Sequence of chain 1.F:
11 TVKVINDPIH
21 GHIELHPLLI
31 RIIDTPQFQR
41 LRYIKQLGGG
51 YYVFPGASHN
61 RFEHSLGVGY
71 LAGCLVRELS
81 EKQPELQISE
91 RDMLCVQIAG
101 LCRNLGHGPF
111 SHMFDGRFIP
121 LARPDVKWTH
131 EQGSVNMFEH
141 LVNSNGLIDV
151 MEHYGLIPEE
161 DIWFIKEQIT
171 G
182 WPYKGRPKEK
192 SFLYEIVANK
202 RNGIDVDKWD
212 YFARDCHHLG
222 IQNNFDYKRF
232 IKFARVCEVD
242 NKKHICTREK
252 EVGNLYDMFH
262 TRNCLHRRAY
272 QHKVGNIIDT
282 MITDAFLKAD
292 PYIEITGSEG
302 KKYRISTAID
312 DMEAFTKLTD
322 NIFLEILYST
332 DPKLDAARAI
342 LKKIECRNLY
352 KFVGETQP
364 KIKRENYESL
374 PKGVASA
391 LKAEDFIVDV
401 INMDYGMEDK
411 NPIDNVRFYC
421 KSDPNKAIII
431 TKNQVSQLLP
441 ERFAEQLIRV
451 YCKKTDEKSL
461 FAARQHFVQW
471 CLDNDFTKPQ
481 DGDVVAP

A small-molecule ligand and the protein it binds are described below.
Small molecule (SMILES): Nc1nc2c(ncn2[C@H]2C[C@H](O)[C@@H](CO[P](=O)(O)O[P](=O)(O)OP(=O)(O)O)O2)c(=O)[nH]1

Binding-site contacts:
Ligand atom C3' contacts residue ASP216 of chain 1.F at 3.7 Å.
Ligand atom O4' contacts residue ARG61 of chain 1.F at 3.0 Å (salt-bridge).
Ligand atom C2' contacts residue TYR271 of chain 1.F at 3.6 Å (hydrophobic).
Ligand atom O1A contacts residue HIS112 of chain 1.F at 2.4 Å (h-bond).
Ligand atom O2G contacts residue ARG263 of chain 1.F at 3.0 Å (salt-bridge).
Ligand atom O3' contacts residue TYR212 of chain 1.F at 3.5 Å.
Ligand atom PA contacts residue HIS112 of chain 1.F at 3.2 Å.
Ligand atom O4' contacts residue HIS112 of chain 1.F at 3.5 Å.
Ligand atom O1A contacts residue HIS130 of chain 1.F at 3.2 Å.
Ligand atom O2A contacts residue ASN104 of chain 1.F at 3.6 Å.
Ligand atom O2A contacts residue ARG61 of chain 1.F at 2.9 Å (salt-bridge).
Ligand atom N2 contacts residue LEU47 of chain 1.F at 2.7 Å (h-bond).
Ligand atom O6 contacts residue GLN272 of chain 1.F at 3.0 Å (h-bond).
Ligand atom O1G contacts residue ARG263 of chain 1.F at 3.7 Å.
Ligand atom C5' contacts residue TYR212 of chain 1.F at 3.7 Å (hydrophobic).
Ligand atom O1B contacts residue MG1 of chain 1.KA at 2.1 Å.
Ligand atom N7 contacts residue HIS112 of chain 1.F at 3.2 Å (h-bond).
Ligand atom C6 contacts residue GLN272 of chain 1.F at 3.5 Å.
Ligand atom O1B contacts residue ARG103 of chain 1.F at 2.6 Å (salt-bridge).
Ligand atom C5 contacts residue HIS112 of chain 1.F at 3.7 Å.
Ligand atom C3' contacts residue TYR212 of chain 1.F at 3.5 Å (hydrophobic).
Ligand atom N1 contacts residue TYR271 of chain 1.F at 3.1 Å (h-bond).
Ligand atom O2G contacts residue TYR212 of chain 1.F at 2.9 Å (h-bond).
Ligand atom O3' contacts residue ASP216 of chain 1.F at 2.8 Å (salt-bridge).
Ligand atom O3G contacts residue MG1 of chain 1.KA at 3.2 Å.
Ligand atom O5' contacts residue HIS112 of chain 1.F at 2.9 Å (h-bond).
Ligand atom O3A contacts residue ASP208 of chain 1.F at 3.3 Å (salt-bridge).
Ligand atom O2A contacts residue HIS107 of chain 1.F at 3.6 Å (h-bond).
Ligand atom O1G contacts residue MG1 of chain 1.KA at 3.3 Å.
Ligand atom PG contacts residue LYS209 of chain 1.F at 3.5 Å.
Ligand atom O2B contacts residue HIS130 of chain 1.F at 3.3 Å.
Ligand atom O3' contacts residue GLN46 of chain 1.F at 2.9 Å (h-bond).
Ligand atom O1G contacts residue LYS209 of chain 1.F at 3.3 Å (salt-bridge).
Ligand atom PG contacts residue MG1 of chain 1.KA at 3.6 Å.
Ligand atom N9 contacts residue HIS112 of chain 1.F at 3.6 Å.
Ligand atom PB contacts residue MG1 of chain 1.KA at 3.4 Å.
Ligand atom O3G contacts residue LYS209 of chain 1.F at 2.6 Å (salt-bridge).
Ligand atom O1A contacts residue HIS107 of chain 1.F at 3.7 Å.
Ligand atom C2 contacts residue TYR271 of chain 1.F at 3.7 Å (hydrophobic).
Ligand atom C8 contacts residue HIS112 of chain 1.F at 3.3 Å.